A protein and the small-molecule ligand that binds it are described below.
Small molecule (SMILES): CC(=O)N[C@@H]1[C@@H](O)[C@H](O)[C@@H](CO)O[C@H]1O

Binding-site contacts:
Ligand atom C1 contacts residue ASN10 of chain 1.B at 1.4 Å.
Ligand atom C3 contacts residue ASN10 of chain 1.B at 3.8 Å.
Ligand atom O7 contacts residue GLY6 of chain 1.B at 3.2 Å.
Ligand atom C7 contacts residue ASN10 of chain 1.B at 3.8 Å.
Ligand atom N2 contacts residue SER38 of chain 1.B at 4.2 Å.
Ligand atom O7 contacts residue ASN10 of chain 1.B at 4.1 Å.
Ligand atom C8 contacts residue GLY6 of chain 1.B at 3.8 Å.
Ligand atom N2 contacts residue GLY6 of chain 1.B at 4.5 Å.
Ligand atom C8 contacts residue LEU35 of chain 1.B at 3.7 Å (hydrophobic).
Ligand atom C7 contacts residue GLY6 of chain 1.B at 3.7 Å.
Ligand atom C8 contacts residue SER38 of chain 1.B at 4.4 Å.
Ligand atom O7 contacts residue PHE5 of chain 1.B at 4.3 Å.
Ligand atom C8 contacts residue PHE5 of chain 1.B at 3.9 Å (hydrophobic).
Ligand atom N2 contacts residue ASN10 of chain 1.B at 3.1 Å (h-bond).
Ligand atom C8 contacts residue PHE9 of chain 1.B at 3.9 Å (hydrophobic).
Ligand atom C4 contacts residue ASN10 of chain 1.B at 4.2 Å.
Ligand atom O3 contacts residue SER38 of chain 1.B at 3.9 Å.
Ligand atom C5 contacts residue ASN10 of chain 1.B at 3.6 Å.
Ligand atom C7 contacts residue PHE5 of chain 1.B at 4.5 Å (hydrophobic).
Ligand atom O5 contacts residue ASN10 of chain 1.B at 2.2 Å (h-bond).
Ligand atom C2 contacts residue ASN10 of chain 1.B at 2.5 Å.
Ligand atom C3 contacts residue SER38 of chain 1.B at 4.4 Å.
Ligand atom O4 contacts residue SER38 of chain 1.B at 4.2 Å.

Sequence of chain 1.B:
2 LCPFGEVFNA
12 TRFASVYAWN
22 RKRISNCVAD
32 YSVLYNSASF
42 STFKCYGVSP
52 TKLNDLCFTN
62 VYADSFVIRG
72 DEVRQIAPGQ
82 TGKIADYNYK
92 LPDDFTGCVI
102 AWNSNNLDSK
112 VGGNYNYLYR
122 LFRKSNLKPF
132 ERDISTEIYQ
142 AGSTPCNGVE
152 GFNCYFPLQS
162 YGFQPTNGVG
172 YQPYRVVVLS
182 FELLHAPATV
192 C